Sequence of chain 1.C:
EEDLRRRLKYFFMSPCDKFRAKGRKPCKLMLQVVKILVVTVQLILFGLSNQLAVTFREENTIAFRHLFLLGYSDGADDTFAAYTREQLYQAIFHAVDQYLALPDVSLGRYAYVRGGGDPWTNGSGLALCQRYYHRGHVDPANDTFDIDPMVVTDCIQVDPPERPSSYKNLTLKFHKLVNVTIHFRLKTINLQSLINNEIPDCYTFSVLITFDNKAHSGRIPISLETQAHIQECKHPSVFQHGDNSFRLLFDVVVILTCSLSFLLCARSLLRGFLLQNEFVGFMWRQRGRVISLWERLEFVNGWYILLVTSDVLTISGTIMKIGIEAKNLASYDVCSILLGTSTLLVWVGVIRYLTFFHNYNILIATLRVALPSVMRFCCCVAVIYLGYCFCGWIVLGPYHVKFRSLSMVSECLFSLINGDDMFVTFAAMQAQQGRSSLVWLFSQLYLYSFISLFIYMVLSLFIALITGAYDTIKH

Binding-site contacts:
Ligand atom O12 contacts residue LYS55 of chain 1.C at 4.0 Å.
Ligand atom P2 contacts residue LYS55 of chain 1.C at 3.2 Å.
Ligand atom O15 contacts residue ARG318 of chain 1.C at 4.5 Å.
Ligand atom P1 contacts residue ARG322 of chain 1.C at 4.2 Å.
Ligand atom O1 contacts residue ARG322 of chain 1.C at 3.7 Å.
Ligand atom C4 contacts residue ARG61 of chain 1.C at 4.1 Å.
Ligand atom O19 contacts residue LYS59 of chain 1.C at 4.2 Å.
Ligand atom O2 contacts residue LYS55 of chain 1.C at 3.8 Å.
Ligand atom C15 contacts residue ARG61 of chain 1.C at 4.3 Å.
Ligand atom O10 contacts residue SER319 of chain 1.C at 3.6 Å.
Ligand atom C12 contacts residue LYS59 of chain 1.C at 4.2 Å.
Ligand atom O11 contacts residue TYR355 of chain 1.C at 3.7 Å.
Ligand atom C12 contacts residue TYR47 of chain 1.C at 4.5 Å (hydrophobic).
Ligand atom O13 contacts residue LYS65 of chain 1.C at 3.4 Å (salt-bridge).
Ligand atom C8 contacts residue ARG61 of chain 1.C at 4.5 Å.
Ligand atom O7 contacts residue ARG322 of chain 1.C at 4.4 Å.
Ligand atom O3 contacts residue ARG322 of chain 1.C at 4.1 Å.
Ligand atom O12 contacts residue TYR355 of chain 1.C at 3.1 Å (h-bond).
Ligand atom O11 contacts residue LYS55 of chain 1.C at 1.7 Å (salt-bridge).
Ligand atom O14 contacts residue LEU315 of chain 1.C at 4.2 Å.
Ligand atom C3 contacts residue ARG61 of chain 1.C at 4.4 Å.
Ligand atom O13 contacts residue ARG61 of chain 1.C at 3.7 Å.
Ligand atom O10 contacts residue LYS55 of chain 1.C at 4.0 Å.
Ligand atom O5 contacts residue LYS55 of chain 1.C at 3.0 Å (salt-bridge).
Ligand atom P3 contacts residue LYS65 of chain 1.C at 3.4 Å.
Ligand atom O7 contacts residue ARG318 of chain 1.C at 3.8 Å.
Ligand atom O14 contacts residue LYS65 of chain 1.C at 2.5 Å (salt-bridge).
Ligand atom O15 contacts residue LYS65 of chain 1.C at 4.0 Å.
Ligand atom O9 contacts residue ARG322 of chain 1.C at 2.9 Å (salt-bridge).
Ligand atom O6 contacts residue ARG61 of chain 1.C at 3.5 Å.
Ligand atom O8 contacts residue ARG61 of chain 1.C at 4.3 Å.
Ligand atom P2 contacts residue TYR355 of chain 1.C at 3.2 Å.
Ligand atom O10 contacts residue TYR355 of chain 1.C at 2.5 Å (h-bond).
Ligand atom C7 contacts residue ARG61 of chain 1.C at 3.8 Å.
Ligand atom C20 contacts residue LYS59 of chain 1.C at 4.1 Å.
Ligand atom C11 contacts residue ARG61 of chain 1.C at 4.2 Å.
Ligand atom O2 contacts residue SER319 of chain 1.C at 4.3 Å.
Ligand atom C2 contacts residue LYS55 of chain 1.C at 3.9 Å.
Ligand atom C1 contacts residue LYS55 of chain 1.C at 3.7 Å.

The protein below binds the small molecule below.
Small molecule (SMILES): CCCCCCC[C@@H](O)OC[C@H](COP(=O)(O)OC1[C@H](O)[C@H](OP(=O)(O)O)C(O)[C@H](OP(=O)(O)O)[C@H]1O)O[C@H](O)CCCCCCC